Binding-site contacts:
Ligand atom O6 contacts residue ASN727 of chain 1.B at 4.3 Å.
Ligand atom C8 contacts residue LYS757 of chain 1.B at 4.1 Å.
Ligand atom C2 contacts residue ASN727 of chain 1.B at 2.5 Å.
Ligand atom C7 contacts residue LYS757 of chain 1.B at 3.9 Å.
Ligand atom C6 contacts residue ASN727 of chain 1.B at 3.0 Å.
Ligand atom C2 contacts residue LYS757 of chain 1.B at 3.3 Å.
Ligand atom C4 contacts residue ASN727 of chain 1.B at 3.3 Å.
Ligand atom N2 contacts residue ASN727 of chain 1.B at 3.6 Å (h-bond).
Ligand atom O5 contacts residue ASN727 of chain 1.B at 2.4 Å (h-bond).
Ligand atom C5 contacts residue ASN727 of chain 1.B at 3.1 Å.
Ligand atom C1 contacts residue ASN727 of chain 1.B at 1.5 Å.
Ligand atom C3 contacts residue ASN727 of chain 1.B at 3.6 Å.
Ligand atom N2 contacts residue LYS757 of chain 1.B at 2.9 Å (salt-bridge).
Ligand atom O3 contacts residue ASN727 of chain 1.B at 4.0 Å.
Ligand atom O3 contacts residue LYS757 of chain 1.B at 3.4 Å (salt-bridge).
Ligand atom C3 contacts residue LYS757 of chain 1.B at 4.0 Å.

This protein binds this small molecule.
Small molecule (SMILES): CC(=O)N[C@@H]1[C@@H](O)[C@H](O)[C@@H](CO)O[C@H]1O

Sequence of chain 1.B:
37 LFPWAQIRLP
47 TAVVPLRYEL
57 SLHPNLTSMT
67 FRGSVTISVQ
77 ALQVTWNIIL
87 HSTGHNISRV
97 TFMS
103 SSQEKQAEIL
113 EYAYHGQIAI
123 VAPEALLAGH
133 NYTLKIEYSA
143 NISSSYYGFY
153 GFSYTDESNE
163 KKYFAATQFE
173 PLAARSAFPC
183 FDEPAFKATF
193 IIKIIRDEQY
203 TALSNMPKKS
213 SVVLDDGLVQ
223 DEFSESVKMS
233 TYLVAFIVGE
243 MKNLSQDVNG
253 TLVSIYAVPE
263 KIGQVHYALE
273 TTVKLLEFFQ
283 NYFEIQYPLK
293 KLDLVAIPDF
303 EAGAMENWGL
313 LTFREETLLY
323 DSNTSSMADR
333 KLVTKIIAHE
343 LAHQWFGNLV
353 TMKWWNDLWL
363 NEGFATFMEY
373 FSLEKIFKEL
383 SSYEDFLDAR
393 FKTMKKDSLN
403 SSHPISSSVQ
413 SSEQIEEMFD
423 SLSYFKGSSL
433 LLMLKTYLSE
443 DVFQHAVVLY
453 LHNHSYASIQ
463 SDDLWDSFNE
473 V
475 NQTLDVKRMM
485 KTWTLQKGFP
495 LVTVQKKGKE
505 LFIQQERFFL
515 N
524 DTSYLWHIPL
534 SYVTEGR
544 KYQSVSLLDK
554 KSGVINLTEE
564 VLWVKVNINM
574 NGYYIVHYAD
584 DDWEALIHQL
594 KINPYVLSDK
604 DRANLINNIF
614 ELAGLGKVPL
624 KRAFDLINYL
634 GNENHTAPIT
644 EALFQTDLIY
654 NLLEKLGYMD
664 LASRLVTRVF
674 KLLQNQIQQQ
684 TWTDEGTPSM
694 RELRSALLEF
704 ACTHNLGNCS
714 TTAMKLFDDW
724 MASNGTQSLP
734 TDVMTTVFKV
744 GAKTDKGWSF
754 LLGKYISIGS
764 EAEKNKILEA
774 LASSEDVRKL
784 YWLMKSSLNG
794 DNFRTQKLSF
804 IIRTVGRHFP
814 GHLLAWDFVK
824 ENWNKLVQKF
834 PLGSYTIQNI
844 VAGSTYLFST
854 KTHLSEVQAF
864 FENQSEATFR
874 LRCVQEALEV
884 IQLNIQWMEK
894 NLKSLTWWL